Binding-site contacts:
Ligand atom C7 contacts residue ASN175 of chain 1.A at 3.3 Å.
Ligand atom C7 contacts residue GLU154 of chain 1.A at 4.5 Å.
Ligand atom C2 contacts residue GLU154 of chain 1.A at 4.2 Å.
Ligand atom O6 contacts residue ILE156 of chain 1.A at 3.2 Å (h-bond).
Ligand atom C5 contacts residue GLU155 of chain 1.A at 4.5 Å.
Ligand atom C3 contacts residue ASN175 of chain 1.A at 3.8 Å.
Ligand atom O6 contacts residue GLU155 of chain 1.A at 3.7 Å.
Ligand atom C1 contacts residue ILE156 of chain 1.A at 4.1 Å (hydrophobic).
Ligand atom C6 contacts residue LYS218 of chain 1.A at 4.4 Å.
Ligand atom C1 contacts residue GLU154 of chain 1.A at 3.9 Å.
Ligand atom C6 contacts residue ILE156 of chain 1.A at 4.0 Å (hydrophobic).
Ligand atom O5 contacts residue ASN175 of chain 1.A at 2.3 Å (h-bond).
Ligand atom C2 contacts residue ASN175 of chain 1.A at 2.4 Å.
Ligand atom O5 contacts residue GLU154 of chain 1.A at 4.0 Å.
Ligand atom N2 contacts residue ASN175 of chain 1.A at 2.9 Å (h-bond).
Ligand atom C5 contacts residue ASN175 of chain 1.A at 3.6 Å.
Ligand atom C1 contacts residue GLN214 of chain 1.A at 4.1 Å.
Ligand atom C5 contacts residue ILE156 of chain 1.A at 4.3 Å (hydrophobic).
Ligand atom C8 contacts residue ASN175 of chain 1.A at 4.5 Å.
Ligand atom C1 contacts residue ASN175 of chain 1.A at 1.4 Å.
Ligand atom C6 contacts residue GLU155 of chain 1.A at 3.3 Å.
Ligand atom O6 contacts residue LYS218 of chain 1.A at 3.5 Å.
Ligand atom O5 contacts residue GLU155 of chain 1.A at 3.5 Å.
Ligand atom O4 contacts residue GLN214 of chain 1.A at 4.4 Å.
Ligand atom O7 contacts residue ASN175 of chain 1.A at 3.2 Å (h-bond).
Ligand atom O5 contacts residue ILE156 of chain 1.A at 3.3 Å (h-bond).
Ligand atom C5 contacts residue GLN214 of chain 1.A at 4.5 Å.
Ligand atom O7 contacts residue GLU154 of chain 1.A at 3.5 Å (salt-bridge).
Ligand atom C3 contacts residue GLN214 of chain 1.A at 4.1 Å.
Ligand atom C1 contacts residue GLU155 of chain 1.A at 4.4 Å.
Ligand atom C4 contacts residue ASN175 of chain 1.A at 4.2 Å.

Sequence of chain 1.A:
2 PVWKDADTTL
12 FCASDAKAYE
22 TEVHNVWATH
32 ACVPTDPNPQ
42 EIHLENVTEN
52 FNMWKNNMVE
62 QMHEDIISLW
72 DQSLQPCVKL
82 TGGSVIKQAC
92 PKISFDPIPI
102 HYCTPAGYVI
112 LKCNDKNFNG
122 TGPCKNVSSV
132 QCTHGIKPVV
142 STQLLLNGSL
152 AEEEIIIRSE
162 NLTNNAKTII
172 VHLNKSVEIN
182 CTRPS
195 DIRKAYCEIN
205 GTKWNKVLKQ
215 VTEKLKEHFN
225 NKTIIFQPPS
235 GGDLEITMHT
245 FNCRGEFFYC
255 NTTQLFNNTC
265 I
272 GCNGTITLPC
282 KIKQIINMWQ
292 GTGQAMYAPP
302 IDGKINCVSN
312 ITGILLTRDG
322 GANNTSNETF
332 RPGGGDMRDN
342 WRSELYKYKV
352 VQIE

A protein and the small-molecule ligand that binds it are described below.
Small molecule (SMILES): CC(=O)N[C@@H]1[C@@H](O)[C@H](O)[C@@H](CO)O[C@H]1O